Sequence of chain 1.A:
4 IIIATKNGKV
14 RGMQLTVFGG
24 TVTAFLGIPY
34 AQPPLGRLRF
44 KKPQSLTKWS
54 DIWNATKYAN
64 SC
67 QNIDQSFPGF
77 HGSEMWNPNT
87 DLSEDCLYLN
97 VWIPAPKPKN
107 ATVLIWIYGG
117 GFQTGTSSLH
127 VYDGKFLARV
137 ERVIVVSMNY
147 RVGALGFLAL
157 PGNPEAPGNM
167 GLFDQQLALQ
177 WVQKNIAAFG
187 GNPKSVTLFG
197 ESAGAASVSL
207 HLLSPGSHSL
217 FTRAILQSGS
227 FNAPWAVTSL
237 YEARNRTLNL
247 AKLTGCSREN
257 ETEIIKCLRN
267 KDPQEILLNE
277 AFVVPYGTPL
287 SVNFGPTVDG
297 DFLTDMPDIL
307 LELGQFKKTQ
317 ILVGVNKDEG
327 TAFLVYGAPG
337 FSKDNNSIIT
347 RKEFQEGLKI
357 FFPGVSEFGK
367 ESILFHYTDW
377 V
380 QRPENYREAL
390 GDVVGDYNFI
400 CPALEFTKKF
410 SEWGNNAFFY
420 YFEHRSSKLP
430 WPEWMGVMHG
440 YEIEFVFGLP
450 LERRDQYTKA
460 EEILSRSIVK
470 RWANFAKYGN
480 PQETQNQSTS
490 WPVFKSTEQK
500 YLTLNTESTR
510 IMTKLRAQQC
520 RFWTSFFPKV

A small-molecule ligand and the protein it binds are described below.
Small molecule (SMILES): CC(=O)N[C@H]1[C@H](O[C@H]2[C@H](O)[C@@H](NC(C)=O)CO[C@@H]2CO[C@H]2O[C@@H](C)[C@@H](O)[C@@H](O)[C@@H]2O)O[C@H](CO)[C@@H](O)[C@@H]1O

Binding-site contacts:
Ligand atom O3 contacts residue PHE278 of chain 1.A at 3.0 Å (h-bond).
Ligand atom C8 contacts residue TYR237 of chain 1.A at 3.3 Å (hydrophobic).
Ligand atom C1 contacts residue ASN245 of chain 1.A at 3.9 Å.
Ligand atom C5 contacts residue PHE278 of chain 1.A at 4.4 Å (hydrophobic).
Ligand atom C7 contacts residue ASN241 of chain 1.A at 3.3 Å.
Ligand atom C1 contacts residue ASN245 of chain 1.A at 3.9 Å.
Ligand atom C7 contacts residue TYR237 of chain 1.A at 4.3 Å (hydrophobic).
Ligand atom O3 contacts residue PRO281 of chain 1.A at 3.6 Å.
Ligand atom C6 contacts residue LYS248 of chain 1.A at 4.2 Å.
Ligand atom O7 contacts residue ASN241 of chain 1.A at 4.1 Å.
Ligand atom C3 contacts residue PHE278 of chain 1.A at 3.2 Å (hydrophobic).
Ligand atom N2 contacts residue TYR237 of chain 1.A at 4.4 Å.
Ligand atom N2 contacts residue ASN241 of chain 1.A at 2.9 Å (h-bond).
Ligand atom C5 contacts residue ASN245 of chain 1.A at 3.9 Å.
Ligand atom C4 contacts residue ASN241 of chain 1.A at 4.3 Å.
Ligand atom C5 contacts residue ASN245 of chain 1.A at 3.6 Å.
Ligand atom O5 contacts residue PRO281 of chain 1.A at 4.5 Å.
Ligand atom C4 contacts residue PHE278 of chain 1.A at 3.2 Å (hydrophobic).
Ligand atom O2 contacts residue PRO281 of chain 1.A at 3.7 Å.
Ligand atom C6 contacts residue ASN245 of chain 1.A at 3.8 Å.
Ligand atom C6 contacts residue LEU249 of chain 1.A at 3.6 Å (hydrophobic).
Ligand atom C5 contacts residue PRO281 of chain 1.A at 4.2 Å (hydrophobic).
Ligand atom C3 contacts residue ASN241 of chain 1.A at 3.8 Å.
Ligand atom O4 contacts residue LEU249 of chain 1.A at 3.9 Å.
Ligand atom C1 contacts residue ASN241 of chain 1.A at 1.4 Å.
Ligand atom C6 contacts residue ASN245 of chain 1.A at 3.5 Å.
Ligand atom C2 contacts residue ASN241 of chain 1.A at 2.4 Å.
Ligand atom O4 contacts residue PHE278 of chain 1.A at 3.9 Å.
Ligand atom C3 contacts residue ASN245 of chain 1.A at 4.5 Å.
Ligand atom O6 contacts residue ASN245 of chain 1.A at 4.4 Å.
Ligand atom O3 contacts residue VAL280 of chain 1.A at 3.8 Å.
Ligand atom C8 contacts residue ASN241 of chain 1.A at 3.4 Å.
Ligand atom C5 contacts residue ASN241 of chain 1.A at 3.7 Å.
Ligand atom O3 contacts residue PRO281 of chain 1.A at 3.9 Å.
Ligand atom O5 contacts residue ASN241 of chain 1.A at 2.4 Å (h-bond).
Ligand atom O5 contacts residue ASN245 of chain 1.A at 4.1 Å.
Ligand atom O5 contacts residue ASN245 of chain 1.A at 3.0 Å (h-bond).
Ligand atom C4 contacts residue LEU249 of chain 1.A at 4.4 Å (hydrophobic).